Binding-site contacts:
Ligand atom O2P contacts residue ARG243 of chain 2.A at 2.8 Å (salt-bridge).
Ligand atom C2 contacts residue PO41 of chain 1.G at 3.6 Å.
Ligand atom O3P contacts residue TYR264 of chain 1.A at 3.7 Å.
Ligand atom O3 contacts residue ASP121 of chain 1.A at 2.6 Å (salt-bridge).
Ligand atom C1 contacts residue ARG276 of chain 1.A at 3.6 Å.
Ligand atom O1 contacts residue PO41 of chain 1.G at 2.5 Å (h-bond).
Ligand atom C5 contacts residue LYS274 of chain 1.A at 3.9 Å.
Ligand atom P contacts residue TYR215 of chain 1.A at 3.9 Å.
Ligand atom C4 contacts residue MET248 of chain 1.A at 3.5 Å (hydrophobic).
Ligand atom O1 contacts residue LYS274 of chain 1.A at 3.3 Å.
Ligand atom C4 contacts residue GLY246 of chain 1.A at 3.3 Å.
Ligand atom O1 contacts residue ARG276 of chain 1.A at 3.5 Å (salt-bridge).
Ligand atom C6 contacts residue TYR264 of chain 1.A at 3.9 Å (hydrophobic).
Ligand atom C6 contacts residue TYR244 of chain 1.A at 3.5 Å (hydrophobic).
Ligand atom C3 contacts residue ASP121 of chain 1.A at 3.5 Å.
Ligand atom O3P contacts residue ASN212 of chain 1.A at 2.9 Å (h-bond).
Ligand atom O2 contacts residue GLY122 of chain 1.A at 3.5 Å.
Ligand atom O1P contacts residue TYR264 of chain 1.A at 2.5 Å (h-bond).
Ligand atom C1 contacts residue LYS274 of chain 1.A at 3.9 Å.
Ligand atom O3 contacts residue SER247 of chain 1.A at 3.7 Å.
Ligand atom P contacts residue LYS274 of chain 1.A at 3.8 Å.
Ligand atom O4 contacts residue MET248 of chain 1.A at 3.1 Å (h-bond).
Ligand atom C1 contacts residue GLU280 of chain 1.A at 3.5 Å.
Ligand atom C3 contacts residue MET248 of chain 1.A at 3.6 Å (hydrophobic).
Ligand atom O3 contacts residue MET248 of chain 1.A at 2.9 Å (h-bond).
Ligand atom O1P contacts residue TYR215 of chain 1.A at 2.6 Å (h-bond).
Ligand atom O6 contacts residue TYR264 of chain 1.A at 3.4 Å.
Ligand atom C1 contacts residue PO41 of chain 1.G at 3.2 Å.
Ligand atom O3P contacts residue TYR244 of chain 1.A at 2.8 Å (h-bond).
Ligand atom O5 contacts residue LYS274 of chain 1.A at 3.0 Å (salt-bridge).
Ligand atom P contacts residue ASN212 of chain 1.A at 3.8 Å.
Ligand atom O2 contacts residue SER123 of chain 1.A at 3.6 Å.
Ligand atom O3 contacts residue GLY122 of chain 1.A at 3.4 Å (h-bond).
Ligand atom O1P contacts residue LYS274 of chain 1.A at 3.6 Å (salt-bridge).
Ligand atom O3P contacts residue ARG243 of chain 2.A at 3.5 Å (salt-bridge).
Ligand atom C6 contacts residue GLY246 of chain 1.A at 3.5 Å.
Ligand atom P contacts residue TYR264 of chain 1.A at 3.6 Å.
Ligand atom O2 contacts residue PO41 of chain 1.G at 2.7 Å (h-bond).
Ligand atom O6 contacts residue LYS274 of chain 1.A at 3.1 Å (salt-bridge).
Ligand atom P contacts residue ARG243 of chain 2.A at 3.8 Å.

The small molecule below binds the protein below.
Small molecule (SMILES): O=P(O)(O)OC[C@H]1O[C@](O)(CO)[C@@H](O)[C@@H]1O

Sequence of chain 2.A:
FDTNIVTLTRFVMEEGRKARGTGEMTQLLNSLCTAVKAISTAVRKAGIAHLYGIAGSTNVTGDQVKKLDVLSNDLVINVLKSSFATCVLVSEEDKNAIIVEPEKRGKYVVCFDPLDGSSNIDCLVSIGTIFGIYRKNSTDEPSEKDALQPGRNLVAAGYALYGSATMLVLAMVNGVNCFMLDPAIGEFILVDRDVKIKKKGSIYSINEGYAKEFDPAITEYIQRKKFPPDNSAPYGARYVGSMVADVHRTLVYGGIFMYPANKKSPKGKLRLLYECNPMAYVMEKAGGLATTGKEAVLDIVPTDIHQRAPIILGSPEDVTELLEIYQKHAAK

Sequence of chain 1.A:
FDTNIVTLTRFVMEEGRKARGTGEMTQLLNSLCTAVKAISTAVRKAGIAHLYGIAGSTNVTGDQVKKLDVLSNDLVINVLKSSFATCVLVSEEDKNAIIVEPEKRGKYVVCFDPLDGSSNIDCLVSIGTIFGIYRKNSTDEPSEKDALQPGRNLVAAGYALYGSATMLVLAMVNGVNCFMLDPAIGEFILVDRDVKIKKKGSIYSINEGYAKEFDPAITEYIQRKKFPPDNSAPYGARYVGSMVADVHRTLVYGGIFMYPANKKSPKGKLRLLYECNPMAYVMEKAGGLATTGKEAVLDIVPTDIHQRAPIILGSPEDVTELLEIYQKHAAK